The small molecule below binds the protein below.
Small molecule (SMILES): CN1[C@@H]2CC[C@H]1CC(OC(=O)[C@H](O)c1ccccc1)C2

Binding-site contacts:
Ligand atom O20 contacts residue LEU349 of chain 1.C at 3.4 Å.
Ligand atom O20 contacts residue LYS395 of chain 1.C at 3.2 Å.
Ligand atom O10 contacts residue LEU349 of chain 1.C at 3.9 Å.
Ligand atom C14 contacts residue LYS395 of chain 1.C at 3.7 Å.
Ligand atom C14 contacts residue GLY338 of chain 1.C at 4.1 Å.
Ligand atom C11 contacts residue LYS395 of chain 1.C at 3.3 Å.
Ligand atom C3 contacts residue LEU349 of chain 1.C at 4.2 Å (hydrophobic).
Ligand atom C15 contacts residue TRP339 of chain 1.C at 4.0 Å (hydrophobic).
Ligand atom C19 contacts residue TRP339 of chain 1.C at 4.3 Å (hydrophobic).
Ligand atom C19 contacts residue VAL445 of chain 1.C at 3.4 Å (hydrophobic).
Ligand atom C16 contacts residue GLY338 of chain 1.C at 4.2 Å.
Ligand atom C11 contacts residue LEU349 of chain 1.C at 3.3 Å (hydrophobic).
Ligand atom C16 contacts residue LYS395 of chain 1.C at 3.2 Å.
Ligand atom C15 contacts residue GLY338 of chain 1.C at 3.6 Å.
Ligand atom C17 contacts residue GLY338 of chain 1.C at 3.0 Å.
Ligand atom O10 contacts residue LYS395 of chain 1.C at 4.2 Å.
Ligand atom C2 contacts residue SER350 of chain 1.C at 3.4 Å.
Ligand atom C7 contacts residue SER350 of chain 1.C at 4.2 Å.
Ligand atom C9 contacts residue SER350 of chain 1.C at 4.2 Å.
Ligand atom O12 contacts residue GLY352 of chain 1.C at 3.1 Å.
Ligand atom C19 contacts residue GLY338 of chain 1.C at 3.1 Å.
Ligand atom C18 contacts residue LYS395 of chain 1.C at 4.0 Å.
Ligand atom C18 contacts residue LEU399 of chain 1.C at 3.6 Å (hydrophobic).
Ligand atom C18 contacts residue ASP396 of chain 1.C at 4.0 Å.
Ligand atom C17 contacts residue TRP339 of chain 1.C at 3.6 Å (hydrophobic).
Ligand atom C17 contacts residue PRO442 of chain 1.C at 3.6 Å (hydrophobic).
Ligand atom C11 contacts residue GLY352 of chain 1.C at 4.3 Å.
Ligand atom C16 contacts residue ASP396 of chain 1.C at 4.1 Å.
Ligand atom C13 contacts residue LEU349 of chain 1.C at 3.9 Å (hydrophobic).
Ligand atom C17 contacts residue VAL445 of chain 1.C at 4.0 Å (hydrophobic).
Ligand atom C19 contacts residue PRO442 of chain 1.C at 4.0 Å (hydrophobic).
Ligand atom O12 contacts residue LEU349 of chain 1.C at 3.0 Å (h-bond).
Ligand atom C13 contacts residue LYS395 of chain 1.C at 3.7 Å.
Ligand atom C16 contacts residue LEU399 of chain 1.C at 3.5 Å (hydrophobic).
Ligand atom C1 contacts residue SER350 of chain 1.C at 3.5 Å.
Ligand atom C15 contacts residue PRO442 of chain 1.C at 4.2 Å (hydrophobic).
Ligand atom O12 contacts residue LYS395 of chain 1.C at 2.8 Å (salt-bridge).
Ligand atom C18 contacts residue GLY338 of chain 1.C at 3.7 Å.
Ligand atom C2 contacts residue LEU349 of chain 1.C at 3.3 Å (hydrophobic).
Ligand atom C14 contacts residue LEU399 of chain 1.C at 4.2 Å (hydrophobic).

Sequence of chain 1.C:
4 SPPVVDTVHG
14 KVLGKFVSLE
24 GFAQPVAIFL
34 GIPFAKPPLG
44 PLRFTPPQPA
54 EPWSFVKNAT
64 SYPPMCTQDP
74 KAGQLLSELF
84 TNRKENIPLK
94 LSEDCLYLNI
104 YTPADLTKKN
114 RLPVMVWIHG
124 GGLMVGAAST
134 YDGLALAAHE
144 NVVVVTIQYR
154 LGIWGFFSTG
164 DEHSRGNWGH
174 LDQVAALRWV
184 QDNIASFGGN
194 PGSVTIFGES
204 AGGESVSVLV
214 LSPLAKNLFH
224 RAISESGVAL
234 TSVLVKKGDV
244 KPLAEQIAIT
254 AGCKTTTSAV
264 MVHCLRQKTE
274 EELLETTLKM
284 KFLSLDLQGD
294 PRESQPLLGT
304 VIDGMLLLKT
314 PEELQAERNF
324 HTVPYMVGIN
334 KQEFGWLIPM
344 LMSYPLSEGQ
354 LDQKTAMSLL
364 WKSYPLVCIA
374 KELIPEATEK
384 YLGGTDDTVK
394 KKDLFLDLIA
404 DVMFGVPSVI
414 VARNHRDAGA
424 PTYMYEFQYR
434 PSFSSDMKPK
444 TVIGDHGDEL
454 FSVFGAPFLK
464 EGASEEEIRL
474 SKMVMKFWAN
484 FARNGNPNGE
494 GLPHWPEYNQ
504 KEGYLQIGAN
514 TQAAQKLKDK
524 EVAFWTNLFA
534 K